Binding-site contacts:
Ligand atom O4 contacts residue HSX1 of chain 1.G at 0.9 Å (h-bond).
Ligand atom O1 contacts residue PO41 of chain 1.D at 2.1 Å (h-bond).
Ligand atom C1 contacts residue HSX1 of chain 1.G at 0.8 Å.
Ligand atom O2P contacts residue THR135 of chain 1.A at 2.6 Å (h-bond).
Ligand atom O3 contacts residue MG1 of chain 1.C at 2.2 Å.
Ligand atom O2B contacts residue ARG87 of chain 1.B at 2.8 Å (salt-bridge).
Ligand atom PA contacts residue PO41 of chain 1.D at 1.5 Å.
Ligand atom O3 contacts residue ASP127 of chain 1.A at 2.4 Å (salt-bridge).
Ligand atom O1P contacts residue HSX1 of chain 1.G at 0.5 Å (h-bond).
Ligand atom C3 contacts residue ASP127 of chain 1.A at 3.0 Å.
Ligand atom O2 contacts residue HSX1 of chain 1.G at 1.2 Å (h-bond).
Ligand atom O1 contacts residue MG1 of chain 1.C at 2.2 Å.
Ligand atom O3 contacts residue HSX1 of chain 1.G at 1.0 Å (h-bond).
Ligand atom O3B contacts residue PO41 of chain 1.D at 0.4 Å (h-bond).
Ligand atom O2A contacts residue HSX1 of chain 1.G at 2.1 Å (h-bond).
Ligand atom O3A contacts residue PO41 of chain 1.D at 1.0 Å (h-bond).
Ligand atom C3 contacts residue HSX1 of chain 1.G at 0.7 Å.
Ligand atom P contacts residue HSX1 of chain 1.G at 0.5 Å.
Ligand atom O5 contacts residue HSX1 of chain 1.G at 0.5 Å (h-bond).
Ligand atom C2 contacts residue HSX1 of chain 1.G at 1.1 Å.
Ligand atom PB contacts residue PO41 of chain 1.D at 0.2 Å.
Ligand atom PA contacts residue HSX1 of chain 1.G at 2.0 Å.
Ligand atom O1B contacts residue PO41 of chain 1.D at 1.0 Å (h-bond).
Ligand atom O1A contacts residue PO41 of chain 1.D at 2.9 Å (h-bond).
Ligand atom O2P contacts residue HSX1 of chain 1.G at 0.5 Å (h-bond).
Ligand atom C4 contacts residue HSX1 of chain 1.G at 0.7 Å.
Ligand atom O3P contacts residue THR132 of chain 1.A at 2.9 Å (h-bond).
Ligand atom O3B contacts residue MG1 of chain 1.C at 2.1 Å.
Ligand atom O2B contacts residue PO41 of chain 1.D at 0.8 Å (h-bond).
Ligand atom O2 contacts residue MG1 of chain 1.C at 2.3 Å.
Ligand atom O3B contacts residue SER66 of chain 1.A at 2.8 Å (h-bond).
Ligand atom C5 contacts residue HSX1 of chain 1.G at 0.5 Å.
Ligand atom O2 contacts residue ASP128 of chain 1.A at 2.4 Å (salt-bridge).
Ligand atom O1B contacts residue ARG67 of chain 1.A at 2.7 Å (salt-bridge).
Ligand atom C1 contacts residue MG1 of chain 1.C at 2.9 Å.
Ligand atom O1 contacts residue HSX1 of chain 1.G at 1.1 Å (h-bond).
Ligand atom O3P contacts residue HSX1 of chain 1.G at 0.9 Å (h-bond).
Ligand atom C3 contacts residue MG1 of chain 1.C at 2.9 Å.
Ligand atom O2A contacts residue PO41 of chain 1.D at 2.1 Å (h-bond).
Ligand atom C2 contacts residue MG1 of chain 1.C at 2.8 Å.

The protein below binds the small molecule below.
Small molecule (SMILES): O=P(O)(O)OC[C@H]1O[C@H](O[P](=O)(O)OP(=O)(O)O)[C@H](O)[C@@H]1O

Sequence of chain 1.A:
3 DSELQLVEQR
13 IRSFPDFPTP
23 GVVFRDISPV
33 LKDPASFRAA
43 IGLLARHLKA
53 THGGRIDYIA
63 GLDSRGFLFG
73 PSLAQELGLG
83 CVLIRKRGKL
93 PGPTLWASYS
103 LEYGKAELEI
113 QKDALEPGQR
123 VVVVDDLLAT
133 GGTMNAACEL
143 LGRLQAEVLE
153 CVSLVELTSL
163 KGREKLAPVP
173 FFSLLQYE

Sequence of chain 1.B:
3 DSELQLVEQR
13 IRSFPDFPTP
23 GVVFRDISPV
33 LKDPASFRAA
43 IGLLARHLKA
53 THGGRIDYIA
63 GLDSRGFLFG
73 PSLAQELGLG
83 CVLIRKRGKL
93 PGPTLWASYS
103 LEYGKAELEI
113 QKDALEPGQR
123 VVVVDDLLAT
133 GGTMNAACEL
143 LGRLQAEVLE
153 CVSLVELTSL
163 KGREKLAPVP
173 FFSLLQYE